Sequence of chain 1.Q:
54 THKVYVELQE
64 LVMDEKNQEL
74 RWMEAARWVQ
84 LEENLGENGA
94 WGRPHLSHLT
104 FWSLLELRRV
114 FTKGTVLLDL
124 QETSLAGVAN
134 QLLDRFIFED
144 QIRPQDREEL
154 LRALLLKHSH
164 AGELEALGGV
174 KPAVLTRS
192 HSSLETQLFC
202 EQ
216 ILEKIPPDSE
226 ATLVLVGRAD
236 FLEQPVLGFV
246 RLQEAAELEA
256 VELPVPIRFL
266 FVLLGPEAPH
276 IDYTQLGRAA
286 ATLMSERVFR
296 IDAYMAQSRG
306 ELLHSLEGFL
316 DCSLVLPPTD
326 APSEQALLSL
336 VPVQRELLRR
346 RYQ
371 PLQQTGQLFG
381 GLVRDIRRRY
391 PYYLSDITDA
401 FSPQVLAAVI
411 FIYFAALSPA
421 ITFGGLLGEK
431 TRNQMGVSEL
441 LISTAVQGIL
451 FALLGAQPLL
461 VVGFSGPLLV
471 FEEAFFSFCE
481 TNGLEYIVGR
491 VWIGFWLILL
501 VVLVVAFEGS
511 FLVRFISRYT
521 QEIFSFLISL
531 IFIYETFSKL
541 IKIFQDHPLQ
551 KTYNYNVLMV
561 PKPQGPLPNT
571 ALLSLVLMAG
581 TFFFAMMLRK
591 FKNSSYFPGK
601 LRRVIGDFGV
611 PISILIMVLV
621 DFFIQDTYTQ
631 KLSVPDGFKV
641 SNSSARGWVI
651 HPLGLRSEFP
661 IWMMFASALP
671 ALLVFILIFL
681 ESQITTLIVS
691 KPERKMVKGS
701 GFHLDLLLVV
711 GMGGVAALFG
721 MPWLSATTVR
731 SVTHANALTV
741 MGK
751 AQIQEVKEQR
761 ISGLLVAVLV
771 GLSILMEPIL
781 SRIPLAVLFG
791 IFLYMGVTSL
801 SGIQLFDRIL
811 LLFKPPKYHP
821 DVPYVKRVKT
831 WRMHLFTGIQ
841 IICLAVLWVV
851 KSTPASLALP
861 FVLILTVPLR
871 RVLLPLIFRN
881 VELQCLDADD

The small molecule below binds the protein below.
Small molecule (SMILES): CC(=O)N[C@@H]1[C@@H](O)[C@H](O)[C@@H](CO)O[C@H]1O

Binding-site contacts:
Ligand atom C1 contacts residue ARG432 of chain 1.Q at 4.1 Å.
Ligand atom C5 contacts residue NAG1 of chain 1.NA at 3.5 Å.
Ligand atom O6 contacts residue ARG432 of chain 1.Q at 3.6 Å.
Ligand atom O3 contacts residue NAG1 of chain 1.NA at 2.8 Å (h-bond).
Ligand atom C1 contacts residue ALA645 of chain 1.Q at 4.3 Å (hydrophobic).
Ligand atom O4 contacts residue NAG1 of chain 1.NA at 1.4 Å.
Ligand atom C7 contacts residue ASN642 of chain 1.Q at 3.7 Å.
Ligand atom N2 contacts residue ASN642 of chain 1.Q at 2.9 Å (h-bond).
Ligand atom C6 contacts residue ARG656 of chain 1.Q at 3.7 Å.
Ligand atom C3 contacts residue ASN642 of chain 1.Q at 3.8 Å.
Ligand atom O7 contacts residue ASN433 of chain 1.Q at 4.2 Å.
Ligand atom C2 contacts residue ARG432 of chain 1.Q at 4.0 Å.
Ligand atom C2 contacts residue ASN642 of chain 1.Q at 2.5 Å.
Ligand atom O6 contacts residue NAG1 of chain 1.NA at 4.3 Å.
Ligand atom C7 contacts residue ARG432 of chain 1.Q at 4.2 Å.
Ligand atom N2 contacts residue ARG432 of chain 1.Q at 4.4 Å.
Ligand atom C4 contacts residue ASN642 of chain 1.Q at 4.2 Å.
Ligand atom O5 contacts residue ARG432 of chain 1.Q at 4.4 Å.
Ligand atom C4 contacts residue ARG432 of chain 1.Q at 4.2 Å.
Ligand atom O7 contacts residue ASN642 of chain 1.Q at 4.2 Å.
Ligand atom C6 contacts residue NAG1 of chain 1.NA at 3.3 Å.
Ligand atom C3 contacts residue NAG1 of chain 1.NA at 3.4 Å.
Ligand atom O5 contacts residue ALA645 of chain 1.Q at 3.9 Å.
Ligand atom C8 contacts residue ASN433 of chain 1.Q at 3.9 Å.
Ligand atom O6 contacts residue ARG656 of chain 1.Q at 3.1 Å (salt-bridge).
Ligand atom O7 contacts residue ARG432 of chain 1.Q at 3.7 Å.
Ligand atom C4 contacts residue NAG1 of chain 1.NA at 2.3 Å.
Ligand atom O5 contacts residue ASN642 of chain 1.Q at 2.4 Å (h-bond).
Ligand atom C5 contacts residue ASN642 of chain 1.Q at 3.7 Å.
Ligand atom C1 contacts residue ASN642 of chain 1.Q at 1.4 Å.
Ligand atom C7 contacts residue ASN433 of chain 1.Q at 4.3 Å.